This protein binds this small molecule.
Small molecule (SMILES): CC(=O)N[C@@H]1[C@@H](O)[C@H](O)[C@@H](CO)O[C@H]1O

Sequence of chain 32.B:
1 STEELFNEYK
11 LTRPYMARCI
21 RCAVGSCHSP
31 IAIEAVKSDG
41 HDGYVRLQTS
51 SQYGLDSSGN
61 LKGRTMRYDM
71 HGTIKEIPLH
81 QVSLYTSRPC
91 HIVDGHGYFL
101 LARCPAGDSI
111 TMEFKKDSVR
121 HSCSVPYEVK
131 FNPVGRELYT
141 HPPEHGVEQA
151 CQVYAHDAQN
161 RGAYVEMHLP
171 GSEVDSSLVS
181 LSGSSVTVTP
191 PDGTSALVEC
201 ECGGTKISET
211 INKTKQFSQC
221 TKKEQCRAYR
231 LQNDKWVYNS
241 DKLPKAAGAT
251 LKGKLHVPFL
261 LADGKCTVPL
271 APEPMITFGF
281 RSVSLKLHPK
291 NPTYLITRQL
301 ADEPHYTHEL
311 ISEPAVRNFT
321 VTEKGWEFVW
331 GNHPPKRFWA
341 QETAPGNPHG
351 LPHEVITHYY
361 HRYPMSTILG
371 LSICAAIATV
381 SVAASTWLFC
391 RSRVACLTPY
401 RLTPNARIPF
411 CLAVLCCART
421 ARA

Sequence of chain 57.A:
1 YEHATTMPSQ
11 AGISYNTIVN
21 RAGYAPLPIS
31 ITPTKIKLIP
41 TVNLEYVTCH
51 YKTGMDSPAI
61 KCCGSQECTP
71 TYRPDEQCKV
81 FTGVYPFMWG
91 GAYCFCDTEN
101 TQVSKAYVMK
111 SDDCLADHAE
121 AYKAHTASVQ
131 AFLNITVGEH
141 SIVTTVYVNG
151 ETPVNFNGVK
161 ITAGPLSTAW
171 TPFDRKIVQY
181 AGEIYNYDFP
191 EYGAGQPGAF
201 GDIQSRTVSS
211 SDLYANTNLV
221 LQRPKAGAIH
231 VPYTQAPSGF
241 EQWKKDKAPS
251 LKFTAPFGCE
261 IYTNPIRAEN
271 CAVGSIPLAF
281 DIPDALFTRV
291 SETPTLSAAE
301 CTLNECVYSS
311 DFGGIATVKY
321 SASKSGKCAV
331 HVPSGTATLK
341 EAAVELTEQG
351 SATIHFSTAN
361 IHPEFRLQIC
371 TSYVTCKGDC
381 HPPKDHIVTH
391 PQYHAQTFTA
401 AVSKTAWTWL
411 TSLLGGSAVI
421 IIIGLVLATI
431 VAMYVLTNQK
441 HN

Binding-site contacts:
Ligand atom O6 contacts residue SER284 of chain 32.B at 2.4 Å (h-bond).
Ligand atom O5 contacts residue SER284 of chain 32.B at 4.2 Å.
Ligand atom C8 contacts residue GLU305 of chain 57.A at 4.5 Å.
Ligand atom C7 contacts residue GLU305 of chain 57.A at 3.6 Å.
Ligand atom N2 contacts residue GLU305 of chain 57.A at 4.4 Å.
Ligand atom O6 contacts residue ASN318 of chain 32.B at 2.9 Å (h-bond).
Ligand atom O7 contacts residue GLU305 of chain 57.A at 2.4 Å (salt-bridge).
Ligand atom C6 contacts residue SER284 of chain 32.B at 3.4 Å.
Ligand atom C6 contacts residue ASN318 of chain 32.B at 3.2 Å.
Ligand atom C5 contacts residue SER284 of chain 32.B at 4.5 Å.